Binding-site contacts:
Ligand atom N contacts residue PHE60 of chain 1.A at 3.8 Å.
Ligand atom NE2 contacts residue PHE60 of chain 1.A at 3.3 Å.
Ligand atom CG contacts residue GLN111 of chain 1.A at 3.5 Å.
Ligand atom O contacts residue ASN102 of chain 1.A at 3.7 Å.
Ligand atom CB contacts residue SER110 of chain 1.A at 3.2 Å.
Ligand atom OE2 contacts residue ARG55 of chain 1.A at 3.1 Å (salt-bridge).
Ligand atom C contacts residue ARG55 of chain 1.A at 3.5 Å.
Ligand atom C contacts residue ASN102 of chain 1.A at 3.6 Å.
Ligand atom C contacts residue ASN102 of chain 1.A at 3.6 Å.
Ligand atom N contacts residue ARG55 of chain 1.A at 3.6 Å (salt-bridge).
Ligand atom OE1 contacts residue ARG55 of chain 1.A at 3.2 Å (salt-bridge).
Ligand atom CD contacts residue ARG55 of chain 1.A at 3.2 Å.
Ligand atom O contacts residue ALA101 of chain 1.A at 3.4 Å.
Ligand atom CA contacts residue GLN63 of chain 1.A at 3.6 Å.
Ligand atom CB contacts residue PHE60 of chain 1.A at 3.5 Å (hydrophobic).
Ligand atom O contacts residue ARG55 of chain 1.A at 2.9 Å (salt-bridge).
Ligand atom O contacts residue GLN63 of chain 1.A at 3.0 Å (h-bond).
Ligand atom CG contacts residue ARG55 of chain 1.A at 3.6 Å.
Ligand atom CD contacts residue ARG148 of chain 1.A at 3.4 Å.
Ligand atom CA contacts residue ASN102 of chain 1.A at 3.5 Å.
Ligand atom CG contacts residue PHE113 of chain 1.A at 3.6 Å (hydrophobic).
Ligand atom N contacts residue ASN102 of chain 1.A at 2.9 Å (h-bond).
Ligand atom CB contacts residue TRP121 of chain 1.A at 3.3 Å (hydrophobic).
Ligand atom O contacts residue GLN111 of chain 1.A at 3.1 Å (h-bond).
Ligand atom O contacts residue PHE60 of chain 1.A at 3.7 Å.
Ligand atom C contacts residue PHE60 of chain 1.A at 3.7 Å (hydrophobic).
Ligand atom OE1 contacts residue PRO58 of chain 1.A at 3.5 Å (h-bond).
Ligand atom CG contacts residue GLY72 of chain 1.A at 3.6 Å.
Ligand atom CE1 contacts residue ARG55 of chain 1.A at 3.3 Å.
Ligand atom O contacts residue PHE60 of chain 1.A at 3.7 Å.
Ligand atom NE2 contacts residue GLY59 of chain 1.A at 3.1 Å (h-bond).
Ligand atom CD1 contacts residue ARG55 of chain 1.A at 3.4 Å.
Ligand atom NE2 contacts residue PRO58 of chain 1.A at 3.1 Å (h-bond).
Ligand atom OE1 contacts residue ARG148 of chain 1.A at 2.8 Å (salt-bridge).
Ligand atom CA contacts residue ARG55 of chain 1.A at 3.6 Å.
Ligand atom O contacts residue TRP121 of chain 1.A at 3.1 Å (h-bond).
Ligand atom CD contacts residue PRO58 of chain 1.A at 3.7 Å (hydrophobic).
Ligand atom CG contacts residue THR73 of chain 1.A at 3.7 Å.
Ligand atom OE1 contacts residue ILE57 of chain 1.A at 3.4 Å.
Ligand atom C contacts residue PHE60 of chain 1.A at 3.8 Å (hydrophobic).

Sequence of chain 1.A:
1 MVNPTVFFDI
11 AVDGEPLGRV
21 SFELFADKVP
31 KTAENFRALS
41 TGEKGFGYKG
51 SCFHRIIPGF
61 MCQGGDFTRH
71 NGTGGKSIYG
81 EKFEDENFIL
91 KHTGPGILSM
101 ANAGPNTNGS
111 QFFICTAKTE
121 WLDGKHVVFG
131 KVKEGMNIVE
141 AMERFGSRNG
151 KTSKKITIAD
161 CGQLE

A small-molecule ligand and the protein it binds are described below.
Small molecule (SMILES): C[C@H](NC(=O)[C@H](Cc1ccc(O)cc1)NC(=O)[C@@H]1CCCN1C(=O)CNC(=O)[C@@H]1CCCN1C(=O)[C@H](CCC(=O)O)NC(=O)[C@@H]1CCC[NH2+]1)C(=O)N[C@@H](CCC(N)=O)C(=O)N1CCC[C@H]1C(=O)O